Sequence of chain 1.B:
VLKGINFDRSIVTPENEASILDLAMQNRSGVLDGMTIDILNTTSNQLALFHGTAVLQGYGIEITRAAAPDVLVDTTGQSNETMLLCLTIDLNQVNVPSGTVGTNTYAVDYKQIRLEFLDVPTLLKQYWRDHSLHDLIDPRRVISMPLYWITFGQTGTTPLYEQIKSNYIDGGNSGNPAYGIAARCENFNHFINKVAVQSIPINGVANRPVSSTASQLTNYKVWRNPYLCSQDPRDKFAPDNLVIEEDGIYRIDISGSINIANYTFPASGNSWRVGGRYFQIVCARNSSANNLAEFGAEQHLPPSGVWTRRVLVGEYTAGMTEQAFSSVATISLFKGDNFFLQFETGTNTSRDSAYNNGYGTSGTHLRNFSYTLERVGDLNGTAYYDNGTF

A small-molecule ligand and the protein it binds are described below.
Small molecule (SMILES): O=P(O)(O)O[C@H]1O[C@H](CO)[C@@H](O)[C@H](O)[C@H]1O

Binding-site contacts:
Ligand atom C6 contacts residue PHE240 of chain 1.B at 4.3 Å (hydrophobic).
Ligand atom O3 contacts residue ASN341 of chain 1.B at 3.3 Å (h-bond).
Ligand atom O3 contacts residue SER291 of chain 1.B at 4.2 Å.
Ligand atom O5 contacts residue PHE240 of chain 1.B at 3.5 Å.
Ligand atom O4 contacts residue PHE343 of chain 1.B at 4.1 Å.
Ligand atom C2 contacts residue ARG237 of chain 1.B at 3.9 Å.
Ligand atom C5 contacts residue ASN289 of chain 1.B at 3.8 Å.
Ligand atom O6 contacts residue PHE240 of chain 1.B at 3.3 Å.
Ligand atom O6 contacts residue ASN244 of chain 1.B at 3.9 Å.
Ligand atom O4 contacts residue ASN341 of chain 1.B at 2.9 Å (h-bond).
Ligand atom O4 contacts residue ASN244 of chain 1.B at 3.9 Å.
Ligand atom C3 contacts residue ARG237 of chain 1.B at 3.8 Å.
Ligand atom C3 contacts residue ASN289 of chain 1.B at 3.7 Å.
Ligand atom O1 contacts residue SER291 of chain 1.B at 3.8 Å.
Ligand atom O2 contacts residue SER291 of chain 1.B at 3.9 Å.
Ligand atom O1 contacts residue ASN289 of chain 1.B at 3.9 Å.
Ligand atom O3 contacts residue ALA292 of chain 1.B at 3.6 Å.
Ligand atom O4 contacts residue ASN289 of chain 1.B at 3.1 Å.
Ligand atom C3 contacts residue SER291 of chain 1.B at 3.9 Å.
Ligand atom O3 contacts residue ASN289 of chain 1.B at 4.1 Å.
Ligand atom O3P contacts residue SER291 of chain 1.B at 3.8 Å.
Ligand atom P contacts residue ASN289 of chain 1.B at 4.4 Å.
Ligand atom C6 contacts residue ASN244 of chain 1.B at 4.0 Å.
Ligand atom P contacts residue SER291 of chain 1.B at 4.4 Å.
Ligand atom C3 contacts residue ASN341 of chain 1.B at 3.9 Å.
Ligand atom C4 contacts residue ASN289 of chain 1.B at 3.9 Å.
Ligand atom O2 contacts residue ARG237 of chain 1.B at 3.7 Å.
Ligand atom O3P contacts residue ASN289 of chain 1.B at 3.5 Å (h-bond).
Ligand atom C4 contacts residue ASN244 of chain 1.B at 3.9 Å.
Ligand atom C4 contacts residue PHE240 of chain 1.B at 4.3 Å (hydrophobic).
Ligand atom C4 contacts residue ARG237 of chain 1.B at 4.1 Å.
Ligand atom C4 contacts residue ASN341 of chain 1.B at 3.4 Å.
Ligand atom C2 contacts residue SER291 of chain 1.B at 4.4 Å.
Ligand atom C1 contacts residue PHE240 of chain 1.B at 3.8 Å (hydrophobic).
Ligand atom C6 contacts residue ASN289 of chain 1.B at 4.3 Å.
Ligand atom C6 contacts residue PHE343 of chain 1.B at 3.6 Å (hydrophobic).
Ligand atom O3 contacts residue ARG237 of chain 1.B at 2.8 Å (salt-bridge).
Ligand atom C2 contacts residue PHE240 of chain 1.B at 3.7 Å (hydrophobic).
Ligand atom C5 contacts residue PHE240 of chain 1.B at 4.2 Å (hydrophobic).
Ligand atom O6 contacts residue PHE343 of chain 1.B at 4.3 Å.